Sequence of chain 1.B:
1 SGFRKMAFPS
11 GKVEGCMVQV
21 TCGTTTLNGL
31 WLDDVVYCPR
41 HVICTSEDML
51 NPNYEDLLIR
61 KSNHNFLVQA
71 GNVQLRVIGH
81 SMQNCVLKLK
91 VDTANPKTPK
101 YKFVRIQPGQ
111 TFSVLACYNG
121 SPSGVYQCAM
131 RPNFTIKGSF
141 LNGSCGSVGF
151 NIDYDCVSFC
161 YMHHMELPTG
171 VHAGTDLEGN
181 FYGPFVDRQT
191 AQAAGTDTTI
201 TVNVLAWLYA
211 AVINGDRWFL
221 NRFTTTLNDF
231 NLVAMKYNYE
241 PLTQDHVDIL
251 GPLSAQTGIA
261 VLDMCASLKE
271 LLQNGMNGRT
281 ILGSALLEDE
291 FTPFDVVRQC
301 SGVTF

Sequence of chain 1.A:
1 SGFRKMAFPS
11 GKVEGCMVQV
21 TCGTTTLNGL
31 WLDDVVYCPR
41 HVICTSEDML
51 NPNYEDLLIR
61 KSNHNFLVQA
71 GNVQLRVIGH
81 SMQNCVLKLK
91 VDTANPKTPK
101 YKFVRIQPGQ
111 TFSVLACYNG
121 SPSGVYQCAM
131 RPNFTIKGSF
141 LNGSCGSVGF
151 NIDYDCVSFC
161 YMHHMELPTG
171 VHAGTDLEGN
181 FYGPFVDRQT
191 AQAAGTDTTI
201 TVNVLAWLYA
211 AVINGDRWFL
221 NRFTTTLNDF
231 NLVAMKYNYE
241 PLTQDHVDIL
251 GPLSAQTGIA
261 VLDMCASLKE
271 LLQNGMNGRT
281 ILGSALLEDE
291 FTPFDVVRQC

This small molecule binds to this protein.
Small molecule (SMILES): O=C(Nc1cncc2ccccc12)[C@@H]1CNCc2ccc(Cl)cc21

Binding-site contacts:
Ligand atom C10 contacts residue GLU166 of chain 1.B at 3.6 Å.
Ligand atom N2 contacts residue GLU166 of chain 1.B at 3.9 Å.
Ligand atom C1 contacts residue ARG188 of chain 1.B at 3.8 Å.
Ligand atom C contacts residue MET165 of chain 1.B at 3.7 Å (hydrophobic).
Ligand atom C contacts residue MET49 of chain 1.B at 3.8 Å (hydrophobic).
Ligand atom C1 contacts residue MET49 of chain 1.B at 3.6 Å (hydrophobic).
Ligand atom C12 contacts residue ASN142 of chain 1.B at 3.9 Å.
Ligand atom C9 contacts residue GLU166 of chain 1.B at 3.9 Å.
Ligand atom C8 contacts residue CYS145 of chain 1.B at 3.9 Å (hydrophobic).
Ligand atom C10 contacts residue SER144 of chain 1.B at 3.9 Å.
Ligand atom C9 contacts residue HIS163 of chain 1.B at 3.1 Å.
Ligand atom C11 contacts residue PHE140 of chain 1.B at 3.9 Å (hydrophobic).
Ligand atom C1 contacts residue MET165 of chain 1.B at 3.7 Å (hydrophobic).
Ligand atom CL contacts residue ASP187 of chain 1.B at 3.4 Å.
Ligand atom CL contacts residue HIS41 of chain 1.B at 3.2 Å.
Ligand atom N2 contacts residue HIS163 of chain 1.B at 2.6 Å (h-bond).
Ligand atom O contacts residue MET165 of chain 1.B at 3.3 Å.
Ligand atom N2 contacts residue SER144 of chain 1.B at 3.5 Å (h-bond).
Ligand atom N2 contacts residue LEU141 of chain 1.B at 4.0 Å.
Ligand atom C18 contacts residue HIS41 of chain 1.B at 3.8 Å.
Ligand atom N2 contacts residue PHE140 of chain 1.B at 3.8 Å.
Ligand atom C12 contacts residue LEU141 of chain 1.B at 3.8 Å (hydrophobic).
Ligand atom CL contacts residue HIS164 of chain 1.B at 3.7 Å.
Ligand atom O contacts residue GLU166 of chain 1.B at 3.2 Å (salt-bridge).
Ligand atom C2 contacts residue GLN189 of chain 1.B at 3.9 Å.
Ligand atom N1 contacts residue CYS145 of chain 1.B at 3.5 Å (h-bond).
Ligand atom C12 contacts residue PHE140 of chain 1.B at 3.6 Å (hydrophobic).
Ligand atom C10 contacts residue PHE140 of chain 1.B at 3.4 Å (hydrophobic).
Ligand atom C10 contacts residue HIS163 of chain 1.B at 3.8 Å.
Ligand atom C10 contacts residue LEU141 of chain 1.B at 3.7 Å (hydrophobic).
Ligand atom C4 contacts residue GLN189 of chain 1.B at 3.4 Å.
Ligand atom CL contacts residue MET165 of chain 1.B at 3.9 Å.
Ligand atom C9 contacts residue MET165 of chain 1.B at 3.9 Å (hydrophobic).
Ligand atom C11 contacts residue LEU141 of chain 1.B at 3.7 Å (hydrophobic).
Ligand atom C18 contacts residue HIS164 of chain 1.B at 3.4 Å.
Ligand atom C12 contacts residue SER1 of chain 1.A at 3.9 Å.
Ligand atom C12 contacts residue GLU166 of chain 1.B at 3.4 Å.
Ligand atom C18 contacts residue MET165 of chain 1.B at 3.8 Å (hydrophobic).
Ligand atom C11 contacts residue GLU166 of chain 1.B at 3.7 Å.
Ligand atom C9 contacts residue CYS145 of chain 1.B at 3.7 Å (hydrophobic).